Sequence of chain 1.H:
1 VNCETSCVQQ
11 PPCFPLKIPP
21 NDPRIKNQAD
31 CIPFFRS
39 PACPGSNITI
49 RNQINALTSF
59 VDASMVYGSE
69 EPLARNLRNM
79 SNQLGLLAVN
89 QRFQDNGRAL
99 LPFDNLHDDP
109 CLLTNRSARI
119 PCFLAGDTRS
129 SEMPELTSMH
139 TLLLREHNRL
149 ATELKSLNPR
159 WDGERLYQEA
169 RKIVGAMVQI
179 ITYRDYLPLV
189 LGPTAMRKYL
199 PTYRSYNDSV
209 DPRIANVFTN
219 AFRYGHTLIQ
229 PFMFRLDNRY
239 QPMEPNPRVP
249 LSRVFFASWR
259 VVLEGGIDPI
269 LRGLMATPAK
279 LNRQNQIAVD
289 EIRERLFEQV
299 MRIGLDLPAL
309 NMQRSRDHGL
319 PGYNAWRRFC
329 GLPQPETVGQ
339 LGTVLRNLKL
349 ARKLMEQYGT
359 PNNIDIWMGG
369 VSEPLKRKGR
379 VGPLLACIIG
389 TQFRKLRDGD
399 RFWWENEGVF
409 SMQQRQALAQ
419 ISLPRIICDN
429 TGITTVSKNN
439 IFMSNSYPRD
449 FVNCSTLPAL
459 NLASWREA

Sequence of chain 1.G:
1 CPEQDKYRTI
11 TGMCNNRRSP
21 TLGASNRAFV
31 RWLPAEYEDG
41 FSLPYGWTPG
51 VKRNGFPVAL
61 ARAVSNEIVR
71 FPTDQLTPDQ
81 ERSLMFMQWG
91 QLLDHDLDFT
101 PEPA

Binding-site contacts:
Ligand atom C4 contacts residue PHE327 of chain 1.H at 3.5 Å (hydrophobic).
Ligand atom C6 contacts residue VAL208 of chain 1.F at 3.9 Å (hydrophobic).
Ligand atom O5 contacts residue PHE327 of chain 1.H at 2.9 Å (h-bond).
Ligand atom O7 contacts residue ASN205 of chain 1.F at 3.5 Å (h-bond).
Ligand atom C2 contacts residue ARG326 of chain 1.H at 3.7 Å.
Ligand atom C2 contacts residue ASN205 of chain 1.F at 2.6 Å.
Ligand atom C5 contacts residue ASN205 of chain 1.F at 3.6 Å.
Ligand atom C8 contacts residue LEU33 of chain 1.G at 3.6 Å (hydrophobic).
Ligand atom C3 contacts residue PHE327 of chain 1.H at 3.5 Å (hydrophobic).
Ligand atom O4 contacts residue TYR197 of chain 1.H at 3.9 Å.
Ligand atom O6 contacts residue LYS196 of chain 1.H at 3.0 Å (salt-bridge).
Ligand atom C2 contacts residue MAN5 of chain 1.T at 3.5 Å.
Ligand atom C6 contacts residue PHE327 of chain 1.H at 3.7 Å (hydrophobic).
Ligand atom C8 contacts residue SER207 of chain 1.F at 3.8 Å.
Ligand atom O7 contacts residue ARG326 of chain 1.H at 3.7 Å.
Ligand atom O3 contacts residue PHE327 of chain 1.H at 2.6 Å (h-bond).
Ligand atom C1 contacts residue PHE327 of chain 1.H at 3.8 Å (hydrophobic).
Ligand atom C1 contacts residue ASN205 of chain 1.F at 1.5 Å.
Ligand atom C6 contacts residue PHE327 of chain 1.H at 3.4 Å (hydrophobic).
Ligand atom O7 contacts residue PHE327 of chain 1.H at 3.3 Å.
Ligand atom O5 contacts residue LYS196 of chain 1.H at 3.2 Å (salt-bridge).
Ligand atom O2 contacts residue LYS196 of chain 1.H at 3.2 Å (salt-bridge).
Ligand atom O6 contacts residue PHE327 of chain 1.H at 3.8 Å.
Ligand atom C7 contacts residue ASN205 of chain 1.F at 3.4 Å.
Ligand atom C5 contacts residue PHE327 of chain 1.H at 3.1 Å (hydrophobic).
Ligand atom O5 contacts residue VAL208 of chain 1.F at 3.6 Å.
Ligand atom O5 contacts residue PHE327 of chain 1.H at 3.1 Å.
Ligand atom N2 contacts residue ASN205 of chain 1.F at 3.0 Å (h-bond).
Ligand atom O6 contacts residue TRP32 of chain 1.G at 3.8 Å.
Ligand atom O6 contacts residue GLY329 of chain 1.H at 3.5 Å.
Ligand atom O4 contacts residue LYS393 of chain 1.H at 3.0 Å (salt-bridge).
Ligand atom O5 contacts residue ASN205 of chain 1.F at 2.3 Å (h-bond).
Ligand atom C1 contacts residue PHE327 of chain 1.H at 3.2 Å (hydrophobic).
Ligand atom C5 contacts residue PHE327 of chain 1.H at 3.7 Å (hydrophobic).
Ligand atom O3 contacts residue FUC6 of chain 1.T at 3.4 Å.
Ligand atom C3 contacts residue ASN205 of chain 1.F at 3.9 Å.
Ligand atom O2 contacts residue MAN5 of chain 1.T at 3.7 Å.
Ligand atom O4 contacts residue ARG326 of chain 1.H at 3.7 Å.
Ligand atom C6 contacts residue TRP32 of chain 1.G at 3.7 Å (hydrophobic).
Ligand atom O4 contacts residue PHE327 of chain 1.H at 3.9 Å.

Sequence of chain 1.F:
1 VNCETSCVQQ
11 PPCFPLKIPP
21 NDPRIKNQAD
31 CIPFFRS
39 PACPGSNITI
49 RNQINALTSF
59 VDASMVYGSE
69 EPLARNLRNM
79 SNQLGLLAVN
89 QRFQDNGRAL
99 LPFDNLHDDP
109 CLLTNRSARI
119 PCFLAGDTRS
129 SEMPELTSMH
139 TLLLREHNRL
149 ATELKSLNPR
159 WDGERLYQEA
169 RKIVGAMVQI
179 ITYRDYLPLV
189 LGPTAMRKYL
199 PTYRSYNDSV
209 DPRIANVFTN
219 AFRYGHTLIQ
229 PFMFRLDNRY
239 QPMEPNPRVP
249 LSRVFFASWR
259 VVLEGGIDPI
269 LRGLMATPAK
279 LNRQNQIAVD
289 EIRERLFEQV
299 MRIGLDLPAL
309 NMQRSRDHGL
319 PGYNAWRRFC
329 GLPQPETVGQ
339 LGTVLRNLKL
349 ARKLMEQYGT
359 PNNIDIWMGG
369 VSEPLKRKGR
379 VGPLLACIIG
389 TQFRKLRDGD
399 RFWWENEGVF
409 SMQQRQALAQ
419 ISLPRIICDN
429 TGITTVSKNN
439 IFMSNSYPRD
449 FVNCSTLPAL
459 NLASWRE

This small molecule binds to this protein.
Small molecule (SMILES): CC(=O)N[C@H]1[C@H](O[C@H]2[C@H](O)[C@@H](NC(C)=O)CO[C@@H]2CO[C@@H]2O[C@@H](C)[C@@H](O)[C@@H](O)[C@@H]2O)O[C@H](CO)[C@@H](O[C@@H]2O[C@H](CO[C@H]3O[C@H](CO)[C@@H](O)[C@H](O)[C@@H]3O)[C@@H](O)[C@H](O[C@H]3O[C@H](CO)[C@@H](O)[C@H](O)[C@@H]3O)[C@@H]2O)[C@@H]1O